Binding-site contacts:
Ligand atom C contacts residue LYS65 of chain 1.CA at 3.6 Å.
Ligand atom O contacts residue LYS65 of chain 1.CA at 3.1 Å (salt-bridge).
Ligand atom CA contacts residue LYS65 of chain 1.CA at 3.2 Å.
Ligand atom O contacts residue PHE39 of chain 1.W at 4.1 Å.
Ligand atom N contacts residue LYS65 of chain 1.CA at 3.0 Å (salt-bridge).

Sequence of chain 1.CA:
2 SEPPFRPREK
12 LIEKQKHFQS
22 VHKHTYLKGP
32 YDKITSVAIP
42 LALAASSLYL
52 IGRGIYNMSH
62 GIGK

Sequence of chain 1.W:
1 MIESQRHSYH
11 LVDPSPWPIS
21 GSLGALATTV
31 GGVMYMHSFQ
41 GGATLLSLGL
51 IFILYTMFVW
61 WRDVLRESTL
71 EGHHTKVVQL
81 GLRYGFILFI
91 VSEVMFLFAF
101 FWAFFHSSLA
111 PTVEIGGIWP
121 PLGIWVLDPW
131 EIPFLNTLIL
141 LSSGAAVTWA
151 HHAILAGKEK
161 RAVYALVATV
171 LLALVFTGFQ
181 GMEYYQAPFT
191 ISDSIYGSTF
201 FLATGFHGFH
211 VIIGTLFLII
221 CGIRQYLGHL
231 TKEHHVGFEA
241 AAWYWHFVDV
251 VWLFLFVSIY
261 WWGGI

The protein below binds the small molecule below.
Small molecule (SMILES): N[C@@H](CCCC[NH3+])C(=O)O